Sequence of chain 1.D:
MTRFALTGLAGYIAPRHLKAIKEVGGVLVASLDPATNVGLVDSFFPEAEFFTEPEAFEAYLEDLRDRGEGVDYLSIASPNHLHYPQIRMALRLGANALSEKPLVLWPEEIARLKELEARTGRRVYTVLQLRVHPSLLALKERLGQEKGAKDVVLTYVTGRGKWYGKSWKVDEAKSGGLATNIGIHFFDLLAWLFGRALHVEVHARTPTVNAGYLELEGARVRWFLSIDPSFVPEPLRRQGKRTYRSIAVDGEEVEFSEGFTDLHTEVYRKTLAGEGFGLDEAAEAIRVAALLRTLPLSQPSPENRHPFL

This protein binds this small molecule.
Small molecule (SMILES): O=C(O)CCC(=O)C(=O)O

Binding-site contacts:
Ligand atom C3 contacts residue HIS187 of chain 1.D at 3.6 Å.
Ligand atom C5 contacts residue ARG247 of chain 1.D at 3.3 Å.
Ligand atom O5 contacts residue HIS187 of chain 1.D at 2.5 Å (h-bond).
Ligand atom C2 contacts residue NAD1 of chain 1.Q at 3.4 Å.
Ligand atom O4 contacts residue TYR158 of chain 1.D at 1.9 Å (h-bond).
Ligand atom O5 contacts residue ASN183 of chain 1.D at 3.6 Å.
Ligand atom O3 contacts residue ARG162 of chain 1.D at 2.9 Å (salt-bridge).
Ligand atom C1 contacts residue LYS103 of chain 1.D at 3.8 Å.
Ligand atom C5 contacts residue PHE262 of chain 1.D at 3.7 Å (hydrophobic).
Ligand atom C5 contacts residue TYR158 of chain 1.D at 2.7 Å (hydrophobic).
Ligand atom O1 contacts residue NAD1 of chain 1.Q at 3.5 Å.
Ligand atom O1 contacts residue ARG162 of chain 1.D at 3.4 Å (salt-bridge).
Ligand atom O1 contacts residue ILE184 of chain 1.D at 4.3 Å.
Ligand atom O4 contacts residue PHE262 of chain 1.D at 3.3 Å.
Ligand atom C3 contacts residue PHE262 of chain 1.D at 4.1 Å (hydrophobic).
Ligand atom C1 contacts residue NAD1 of chain 1.Q at 3.4 Å.
Ligand atom O2 contacts residue NAD1 of chain 1.Q at 3.6 Å.
Ligand atom C1 contacts residue ASN183 of chain 1.D at 3.6 Å.
Ligand atom O3 contacts residue TYR158 of chain 1.D at 2.7 Å (h-bond).
Ligand atom O5 contacts residue NAD1 of chain 1.Q at 3.4 Å.
Ligand atom C4 contacts residue HIS187 of chain 1.D at 3.7 Å.
Ligand atom O3 contacts residue THR160 of chain 1.D at 3.5 Å (h-bond).
Ligand atom C1 contacts residue ARG162 of chain 1.D at 4.3 Å.
Ligand atom C3 contacts residue ARG162 of chain 1.D at 4.0 Å.
Ligand atom O3 contacts residue ARG247 of chain 1.D at 3.5 Å (salt-bridge).
Ligand atom C4 contacts residue TYR158 of chain 1.D at 4.0 Å (hydrophobic).
Ligand atom O2 contacts residue LYS103 of chain 1.D at 3.0 Å (salt-bridge).
Ligand atom C2 contacts residue ASN183 of chain 1.D at 3.8 Å.
Ligand atom C4 contacts residue PHE262 of chain 1.D at 4.0 Å (hydrophobic).
Ligand atom O4 contacts residue ARG247 of chain 1.D at 2.5 Å (salt-bridge).
Ligand atom C5 contacts residue THR160 of chain 1.D at 4.1 Å.
Ligand atom C2 contacts residue LYS103 of chain 1.D at 3.7 Å.
Ligand atom C5 contacts residue ARG162 of chain 1.D at 3.6 Å.
Ligand atom O5 contacts residue LYS103 of chain 1.D at 3.0 Å (salt-bridge).
Ligand atom C3 contacts residue NAD1 of chain 1.Q at 3.8 Å.
Ligand atom O2 contacts residue ASN183 of chain 1.D at 3.1 Å (h-bond).
Ligand atom C4 contacts residue ILE184 of chain 1.D at 4.3 Å (hydrophobic).
Ligand atom C4 contacts residue ARG162 of chain 1.D at 3.9 Å.
Ligand atom O4 contacts residue THR160 of chain 1.D at 4.1 Å.
Ligand atom C2 contacts residue HIS187 of chain 1.D at 3.4 Å.